Binding-site contacts:
Ligand atom O11 contacts residue SER197 of chain 21.A at 2.7 Å (h-bond).
Ligand atom O12 contacts residue 5DL1 of chain 21.D at 0.1 Å (h-bond).
Ligand atom O11 contacts residue ARG97 of chain 21.A at 2.9 Å (salt-bridge).
Ligand atom C3 contacts residue MN1 of chain 21.C at 3.2 Å.
Ligand atom N2 contacts residue EDO1 of chain 8.J at 2.9 Å.
Ligand atom O13 contacts residue MN1 of chain 21.B at 2.2 Å.
Ligand atom O10 contacts residue LYS175 of chain 20.A at 2.6 Å (salt-bridge).
Ligand atom C6 contacts residue EDO1 of chain 8.J at 2.7 Å.
Ligand atom O10 contacts residue ARG119 of chain 21.A at 3.1 Å (salt-bridge).
Ligand atom C5 contacts residue HIS71 of chain 8.A at 3.3 Å.
Ligand atom N1 contacts residue MN1 of chain 21.B at 2.2 Å.
Ligand atom C5 contacts residue MN1 of chain 21.B at 3.2 Å.
Ligand atom O13 contacts residue GLU19 of chain 8.A at 3.2 Å (salt-bridge).
Ligand atom N1 contacts residue HIS72 of chain 8.A at 3.1 Å (h-bond).
Ligand atom C5 contacts residue 5DL1 of chain 21.D at 0.3 Å.
Ligand atom O12 contacts residue LYS199 of chain 21.A at 2.7 Å (salt-bridge).
Ligand atom C7 contacts residue 5DL1 of chain 21.D at 0.5 Å.
Ligand atom C3 contacts residue EDO1 of chain 8.J at 2.9 Å.
Ligand atom O12 contacts residue ARG119 of chain 21.A at 2.9 Å (salt-bridge).
Ligand atom N4 contacts residue HIS71 of chain 8.A at 3.1 Å (h-bond).
Ligand atom O10 contacts residue 5DL1 of chain 21.D at 0.5 Å (h-bond).
Ligand atom O10 contacts residue ARG97 of chain 21.A at 3.2 Å (salt-bridge).
Ligand atom P9 contacts residue 5DL1 of chain 21.D at 0.2 Å.
Ligand atom O13 contacts residue GLU171 of chain 20.A at 2.7 Å (salt-bridge).
Ligand atom O11 contacts residue 5DL1 of chain 21.D at 0.3 Å (h-bond).
Ligand atom C6 contacts residue 5DL1 of chain 21.D at 1.1 Å.
Ligand atom C7 contacts residue MN1 of chain 21.B at 3.3 Å.
Ligand atom N4 contacts residue GLU75 of chain 8.A at 3.2 Å (salt-bridge).
Ligand atom O13 contacts residue HIS45 of chain 20.A at 3.2 Å (h-bond).
Ligand atom O13 contacts residue 5DL1 of chain 21.D at 0.7 Å (h-bond).
Ligand atom N1 contacts residue HIS167 of chain 20.A at 3.3 Å (h-bond).
Ligand atom C7 contacts residue GLU171 of chain 20.A at 3.0 Å.
Ligand atom N1 contacts residue 5DL1 of chain 21.D at 0.4 Å (h-bond).
Ligand atom N4 contacts residue MN1 of chain 21.C at 2.3 Å.
Ligand atom C8 contacts residue 5DL1 of chain 21.D at 0.3 Å.
Ligand atom N2 contacts residue 5DL1 of chain 21.D at 0.8 Å (h-bond).
Ligand atom C3 contacts residue 5DL1 of chain 21.D at 0.6 Å.
Ligand atom N4 contacts residue 5DL1 of chain 21.D at 0.1 Å (h-bond).
Ligand atom N1 contacts residue GLU171 of chain 20.A at 3.3 Å (salt-bridge).
Ligand atom C5 contacts residue HIS167 of chain 20.A at 3.3 Å.

This protein binds this small molecule.
Small molecule (SMILES): O=P(O)(O)C[C@H](O)Cn1cncn1

Sequence of chain 8.A:
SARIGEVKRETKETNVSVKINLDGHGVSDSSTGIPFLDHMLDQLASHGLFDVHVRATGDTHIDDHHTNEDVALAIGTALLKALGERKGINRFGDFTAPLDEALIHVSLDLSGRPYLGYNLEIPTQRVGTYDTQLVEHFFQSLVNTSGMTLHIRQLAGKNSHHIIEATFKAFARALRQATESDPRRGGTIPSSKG

Sequence of chain 20.A:
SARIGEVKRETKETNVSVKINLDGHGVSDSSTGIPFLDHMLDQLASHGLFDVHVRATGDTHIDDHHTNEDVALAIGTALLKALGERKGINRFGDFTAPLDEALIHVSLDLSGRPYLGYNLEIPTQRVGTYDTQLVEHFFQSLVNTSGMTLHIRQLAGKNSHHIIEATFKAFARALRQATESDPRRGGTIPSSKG

Sequence of chain 21.A:
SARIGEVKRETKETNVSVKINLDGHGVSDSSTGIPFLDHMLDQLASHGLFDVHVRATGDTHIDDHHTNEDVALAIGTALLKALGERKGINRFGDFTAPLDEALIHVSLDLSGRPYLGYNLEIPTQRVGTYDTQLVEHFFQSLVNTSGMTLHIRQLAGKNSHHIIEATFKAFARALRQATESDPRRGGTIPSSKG